Sequence of chain 1.B:
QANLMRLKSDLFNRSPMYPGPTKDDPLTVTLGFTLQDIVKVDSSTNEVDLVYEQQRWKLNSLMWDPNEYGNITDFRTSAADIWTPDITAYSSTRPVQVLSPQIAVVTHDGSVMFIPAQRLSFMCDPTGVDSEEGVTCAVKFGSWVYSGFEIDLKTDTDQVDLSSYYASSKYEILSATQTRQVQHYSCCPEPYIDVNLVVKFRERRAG

Binding-site contacts:
Ligand atom C9 contacts residue SER144 of chain 1.A at 4.4 Å.
Ligand atom C3 contacts residue ACH1 of chain 1.G at 3.8 Å.
Ligand atom O7 contacts residue ILE116 of chain 1.B at 3.5 Å.
Ligand atom C5 contacts residue ILE116 of chain 1.B at 3.6 Å (hydrophobic).
Ligand atom N1 contacts residue TRP145 of chain 1.A at 4.0 Å.
Ligand atom C9 contacts residue ACH1 of chain 1.G at 4.3 Å.
Ligand atom O7 contacts residue TRP145 of chain 1.A at 3.5 Å (h-bond).
Ligand atom C8 contacts residue TYR186 of chain 1.A at 4.2 Å (hydrophobic).
Ligand atom C2 contacts residue ACH1 of chain 1.G at 3.1 Å.
Ligand atom C2 contacts residue TRP145 of chain 1.A at 4.2 Å (hydrophobic).
Ligand atom C10 contacts residue TYR91 of chain 1.A at 3.8 Å (hydrophobic).
Ligand atom C3 contacts residue CYS188 of chain 1.A at 4.3 Å (hydrophobic).
Ligand atom O4 contacts residue ILE116 of chain 1.B at 3.9 Å.
Ligand atom C8 contacts residue TYR193 of chain 1.A at 3.5 Å (hydrophobic).
Ligand atom C8 contacts residue TRP145 of chain 1.A at 3.7 Å (hydrophobic).
Ligand atom C10 contacts residue ACH1 of chain 1.G at 4.1 Å.
Ligand atom N1 contacts residue ACH1 of chain 1.G at 4.3 Å.
Ligand atom O4 contacts residue TRP145 of chain 1.A at 3.0 Å (h-bond).
Ligand atom C3 contacts residue ILE116 of chain 1.B at 3.9 Å (hydrophobic).
Ligand atom C6 contacts residue CYS189 of chain 1.A at 4.0 Å (hydrophobic).
Ligand atom C10 contacts residue TYR186 of chain 1.A at 3.5 Å (hydrophobic).
Ligand atom C6 contacts residue ILE116 of chain 1.B at 4.3 Å (hydrophobic).
Ligand atom O4 contacts residue CYS188 of chain 1.A at 4.4 Å.
Ligand atom C9 contacts residue TYR91 of chain 1.A at 4.1 Å (hydrophobic).
Ligand atom C9 contacts residue TRP145 of chain 1.A at 3.3 Å (hydrophobic).
Ligand atom C6 contacts residue TRP145 of chain 1.A at 3.5 Å (hydrophobic).
Ligand atom C5 contacts residue VAL146 of chain 1.A at 4.4 Å (hydrophobic).
Ligand atom O7 contacts residue VAL146 of chain 1.A at 4.2 Å.
Ligand atom N1 contacts residue TYR186 of chain 1.A at 4.5 Å.
Ligand atom C3 contacts residue TRP145 of chain 1.A at 4.1 Å (hydrophobic).
Ligand atom C5 contacts residue TRP145 of chain 1.A at 3.1 Å (hydrophobic).
Ligand atom C6 contacts residue TYR193 of chain 1.A at 3.3 Å (hydrophobic).
Ligand atom C6 contacts residue VAL146 of chain 1.A at 3.9 Å (hydrophobic).

The protein below binds the small molecule below.
Small molecule (SMILES): CC(=O)OCC[N+](C)(C)C

Sequence of chain 1.A:
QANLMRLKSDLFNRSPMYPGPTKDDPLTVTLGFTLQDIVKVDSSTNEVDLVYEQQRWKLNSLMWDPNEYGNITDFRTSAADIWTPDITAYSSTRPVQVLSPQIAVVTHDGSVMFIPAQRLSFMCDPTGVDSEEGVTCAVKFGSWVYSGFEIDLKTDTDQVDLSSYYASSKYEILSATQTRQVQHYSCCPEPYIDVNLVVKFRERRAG